Sequence of chain 43.A:
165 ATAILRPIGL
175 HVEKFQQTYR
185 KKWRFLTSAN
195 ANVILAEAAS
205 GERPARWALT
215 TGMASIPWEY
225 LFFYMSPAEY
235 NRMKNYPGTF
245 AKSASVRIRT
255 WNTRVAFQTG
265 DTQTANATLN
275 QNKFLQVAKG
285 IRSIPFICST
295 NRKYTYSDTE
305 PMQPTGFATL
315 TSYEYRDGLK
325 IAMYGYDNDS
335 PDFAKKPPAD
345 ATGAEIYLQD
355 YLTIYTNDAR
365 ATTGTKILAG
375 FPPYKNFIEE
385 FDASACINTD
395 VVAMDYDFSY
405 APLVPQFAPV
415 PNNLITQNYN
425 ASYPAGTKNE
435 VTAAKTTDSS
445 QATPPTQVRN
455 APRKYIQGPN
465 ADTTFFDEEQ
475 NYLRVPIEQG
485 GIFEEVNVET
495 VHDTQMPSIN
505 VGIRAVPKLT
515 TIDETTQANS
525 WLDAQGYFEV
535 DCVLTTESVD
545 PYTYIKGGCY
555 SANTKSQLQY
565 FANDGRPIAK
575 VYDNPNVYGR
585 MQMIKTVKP

A protein and the small-molecule ligand that binds it are described below.
Small molecule (SMILES): N=c1ccn([C@H]2C[C@H](O[P](=O)(O)OC[C@H]3O[C@@H](n4cnc5c(N)ncnc54)C[C@@H]3O[P](=O)(O)OC[C@H]3O[C@@H](n4cnc5c(=O)nc(N)[nH]c54)C[C@@H]3O[P](=O)(O)OC[C@H]3O[C@@H](n4cnc5c(=O)nc(N)[nH]c54)C[C@@H]3O[P](=O)(O)OC[C@H]3O[C@@H](n4ccc(=N)[nH]c4=O)C[C@@H]3O[P](=O)(O)OC[C@H]3O[C@@H](n4ccc(=N)[nH]c4=O)C[C@@H]3O[P](=O)(O)OC[C@H]3O[C@@H](n4cnc5c(N)ncnc54)C[C@@H]3O[P](=O)(O)OC[C@H]3O[C@@H](n4cnc5c(N)ncnc54)C[C@@H]3O)[C@@H](COP(=O)=O)O2)c(=O)[nH]1

Sequence of chain 42.A:
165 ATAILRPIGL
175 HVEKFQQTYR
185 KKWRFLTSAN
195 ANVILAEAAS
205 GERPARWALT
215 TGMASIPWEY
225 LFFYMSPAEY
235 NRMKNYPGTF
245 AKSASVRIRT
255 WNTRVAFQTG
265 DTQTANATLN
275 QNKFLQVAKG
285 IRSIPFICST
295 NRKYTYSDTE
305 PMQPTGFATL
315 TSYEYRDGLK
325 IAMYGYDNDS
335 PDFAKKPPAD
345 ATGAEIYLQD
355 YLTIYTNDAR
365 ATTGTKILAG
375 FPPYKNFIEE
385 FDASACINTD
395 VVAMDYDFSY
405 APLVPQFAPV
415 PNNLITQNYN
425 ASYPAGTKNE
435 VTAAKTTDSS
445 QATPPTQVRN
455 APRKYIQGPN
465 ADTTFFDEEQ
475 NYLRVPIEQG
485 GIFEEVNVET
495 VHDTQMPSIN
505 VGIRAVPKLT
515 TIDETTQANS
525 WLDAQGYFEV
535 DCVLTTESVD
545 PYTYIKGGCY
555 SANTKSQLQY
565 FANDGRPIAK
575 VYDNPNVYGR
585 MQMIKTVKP

Binding-site contacts:
Ligand atom C4 contacts residue ASN491 of chain 42.A at 2.5 Å.
Ligand atom C5 contacts residue ASP497 of chain 43.A at 3.1 Å.
Ligand atom O3' contacts residue PRO289 of chain 43.A at 3.1 Å.
Ligand atom N2 contacts residue SER403 of chain 43.A at 3.0 Å (h-bond).
Ligand atom N4 contacts residue ASN491 of chain 42.A at 2.7 Å (h-bond).
Ligand atom O2 contacts residue PRO171 of chain 42.A at 3.0 Å (h-bond).
Ligand atom O3' contacts residue LYS178 of chain 42.A at 2.9 Å.
Ligand atom O4' contacts residue THR558 of chain 42.A at 3.1 Å.
Ligand atom N1 contacts residue ASP401 of chain 43.A at 2.6 Å (salt-bridge).
Ligand atom C6 contacts residue ASN491 of chain 42.A at 3.1 Å.
Ligand atom OP2 contacts residue VAL492 of chain 42.A at 2.5 Å (h-bond).
Ligand atom C2 contacts residue ASP401 of chain 43.A at 3.1 Å.
Ligand atom C5 contacts residue ARG170 of chain 42.A at 2.4 Å.
Ligand atom C2 contacts residue ASP399 of chain 43.A at 3.1 Å.
Ligand atom O2 contacts residue THR558 of chain 42.A at 2.7 Å (h-bond).
Ligand atom N3 contacts residue ARG170 of chain 42.A at 2.0 Å (salt-bridge).
Ligand atom C2 contacts residue MET398 of chain 43.A at 2.7 Å (hydrophobic).
Ligand atom OP2 contacts residue SER287 of chain 43.A at 2.9 Å.
Ligand atom N7 contacts residue THR498 of chain 43.A at 3.1 Å.
Ligand atom N6 contacts residue SER555 of chain 42.A at 3.1 Å.
Ligand atom N1 contacts residue MET398 of chain 43.A at 3.0 Å.
Ligand atom OP2 contacts residue ASN491 of chain 42.A at 2.9 Å.
Ligand atom N4 contacts residue ARG170 of chain 42.A at 0.6 Å (salt-bridge).
Ligand atom N6 contacts residue GLN410 of chain 42.A at 2.7 Å (h-bond).
Ligand atom N1 contacts residue PRO545 of chain 42.A at 3.2 Å.
Ligand atom OP1 contacts residue PRO289 of chain 43.A at 3.2 Å.
Ligand atom O3' contacts residue VAL492 of chain 42.A at 3.2 Å.
Ligand atom N7 contacts residue GLN499 of chain 43.A at 2.8 Å (h-bond).
Ligand atom O4' contacts residue GLN499 of chain 43.A at 3.0 Å (h-bond).
Ligand atom O2 contacts residue LYS559 of chain 42.A at 2.8 Å (salt-bridge).
Ligand atom N4 contacts residue DG2 of chain 43.B at 2.9 Å (h-bond).
Ligand atom N3 contacts residue DG2 of chain 43.B at 2.9 Å (h-bond).
Ligand atom O6 contacts residue ASP401 of chain 43.A at 2.7 Å (salt-bridge).
Ligand atom C5 contacts residue ASN491 of chain 42.A at 2.3 Å.
Ligand atom O2 contacts residue DG2 of chain 43.B at 2.8 Å (h-bond).
Ligand atom OP1 contacts residue GLY284 of chain 43.A at 3.0 Å.
Ligand atom C4 contacts residue ASP497 of chain 43.A at 3.1 Å.
Ligand atom C4 contacts residue ARG170 of chain 42.A at 1.2 Å.
Ligand atom OP1 contacts residue PRO501 of chain 43.A at 3.1 Å.
Ligand atom N2 contacts residue ASP401 of chain 43.A at 2.8 Å (salt-bridge).